Binding-site contacts:
Ligand atom N4 contacts residue TRP10 of chain 1.H at 3.0 Å.
Ligand atom C2 contacts residue THR73 of chain 1.H at 3.9 Å.
Ligand atom S1 contacts residue ALA179 of chain 1.H at 4.2 Å.
Ligand atom C2 contacts residue ALA179 of chain 1.H at 3.7 Å (hydrophobic).
Ligand atom S1 contacts residue THR178 of chain 1.H at 3.7 Å.
Ligand atom S1 contacts residue ZN1 of chain 1.CA at 3.5 Å.
Ligand atom O2 contacts residue LEU177 of chain 1.H at 3.6 Å.
Ligand atom N1 contacts residue ZN1 of chain 1.CA at 2.1 Å.
Ligand atom N3 contacts residue ALA179 of chain 1.H at 4.0 Å.
Ligand atom O1 contacts residue ZN1 of chain 1.CA at 4.2 Å.
Ligand atom N3 contacts residue THR73 of chain 1.H at 4.2 Å.
Ligand atom N4 contacts residue HIS72 of chain 1.H at 4.3 Å.
Ligand atom N4 contacts residue HIS71 of chain 1.H at 2.4 Å (h-bond).
Ligand atom S2 contacts residue ALA179 of chain 1.H at 3.1 Å.
Ligand atom O1 contacts residue LEU177 of chain 1.H at 3.8 Å.
Ligand atom C2 contacts residue HIS71 of chain 1.H at 3.7 Å.
Ligand atom O2 contacts residue ZN1 of chain 1.CA at 4.3 Å.
Ligand atom N2 contacts residue ALA179 of chain 1.H at 4.0 Å.
Ligand atom N4 contacts residue TYR12 of chain 1.H at 4.2 Å.
Ligand atom S1 contacts residue HIS97 of chain 1.H at 4.0 Å.
Ligand atom N1 contacts residue HIS97 of chain 1.H at 2.9 Å (h-bond).
Ligand atom C1 contacts residue HIS97 of chain 1.H at 4.2 Å.
Ligand atom S2 contacts residue HIS99 of chain 1.H at 3.5 Å.
Ligand atom O1 contacts residue HIS97 of chain 1.H at 4.1 Å.
Ligand atom C1 contacts residue ALA179 of chain 1.H at 3.6 Å (hydrophobic).
Ligand atom N4 contacts residue THR73 of chain 1.H at 3.6 Å.
Ligand atom C1 contacts residue ZN1 of chain 1.CA at 3.8 Å.
Ligand atom O2 contacts residue THR178 of chain 1.H at 2.7 Å (h-bond).
Ligand atom S2 contacts residue THR178 of chain 1.H at 4.1 Å.
Ligand atom C1 contacts residue THR178 of chain 1.H at 4.3 Å.
Ligand atom N3 contacts residue HIS71 of chain 1.H at 4.3 Å.
Ligand atom S2 contacts residue TYR12 of chain 1.H at 4.2 Å.
Ligand atom N1 contacts residue THR178 of chain 1.H at 3.3 Å (h-bond).
Ligand atom N1 contacts residue HIS99 of chain 1.H at 3.8 Å.
Ligand atom N1 contacts residue HIS116 of chain 1.H at 3.8 Å.
Ligand atom O2 contacts residue ALA179 of chain 1.H at 3.0 Å (h-bond).
Ligand atom S2 contacts residue ZN1 of chain 1.CA at 4.1 Å.
Ligand atom C1 contacts residue HIS99 of chain 1.H at 4.4 Å.
Ligand atom N3 contacts residue TRP10 of chain 1.H at 4.3 Å.
Ligand atom C2 contacts residue TRP10 of chain 1.H at 3.6 Å (hydrophobic).

This small molecule binds to this protein.
Small molecule (SMILES): Nc1nnc(S(N)(=O)=O)s1

Sequence of chain 1.H:
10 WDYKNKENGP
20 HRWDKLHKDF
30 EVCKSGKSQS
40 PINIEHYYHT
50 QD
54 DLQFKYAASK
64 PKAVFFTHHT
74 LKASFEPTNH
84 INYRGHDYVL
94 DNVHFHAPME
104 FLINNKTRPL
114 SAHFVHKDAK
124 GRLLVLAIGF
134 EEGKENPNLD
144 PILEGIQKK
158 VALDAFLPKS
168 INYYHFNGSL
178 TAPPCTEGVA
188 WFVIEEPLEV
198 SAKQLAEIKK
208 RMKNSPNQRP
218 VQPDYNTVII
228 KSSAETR